The protein below binds the small molecule below.
Small molecule (SMILES): Oc1c(Br)cc(Oc2ccccc2)cc1Br

Sequence of chain 1.A:
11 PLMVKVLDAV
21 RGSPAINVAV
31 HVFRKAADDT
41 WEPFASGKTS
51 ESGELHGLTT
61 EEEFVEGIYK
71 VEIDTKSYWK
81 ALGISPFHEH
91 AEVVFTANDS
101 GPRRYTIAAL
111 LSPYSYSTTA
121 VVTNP

Binding-site contacts:
Ligand atom CAM contacts residue LYS15 of chain 1.A at 4.2 Å.
Ligand atom OAA contacts residue LYS15 of chain 1.A at 2.7 Å (salt-bridge).
Ligand atom CAO contacts residue ALA108 of chain 1.A at 4.0 Å (hydrophobic).
Ligand atom CAE contacts residue LEU110 of chain 1.A at 3.4 Å (hydrophobic).
Ligand atom CAG contacts residue LEU110 of chain 1.A at 4.0 Å (hydrophobic).
Ligand atom CAP contacts residue LYS15 of chain 1.A at 3.7 Å.
Ligand atom CAL contacts residue ALA108 of chain 1.A at 4.1 Å (hydrophobic).
Ligand atom CAI contacts residue ALA108 of chain 1.A at 3.4 Å (hydrophobic).
Ligand atom CAD contacts residue LEU110 of chain 1.A at 4.2 Å (hydrophobic).
Ligand atom BRAC contacts residue LYS15 of chain 1.A at 3.9 Å.
Ligand atom BRAB contacts residue LYS15 of chain 1.A at 4.3 Å.
Ligand atom OAK contacts residue THR119 of chain 1.A at 4.2 Å.
Ligand atom CAL contacts residue LYS15 of chain 1.A at 4.3 Å.
Ligand atom OAK contacts residue ALA108 of chain 1.A at 4.1 Å.
Ligand atom CAM contacts residue LEU17 of chain 1.A at 3.8 Å (hydrophobic).
Ligand atom BRAB contacts residue THR106 of chain 1.A at 4.0 Å.
Ligand atom BRAB contacts residue ALA108 of chain 1.A at 4.4 Å.
Ligand atom BRAC contacts residue LEU17 of chain 1.A at 3.6 Å.
Ligand atom CAJ contacts residue LEU17 of chain 1.A at 3.6 Å (hydrophobic).